Sequence of chain 1.C:
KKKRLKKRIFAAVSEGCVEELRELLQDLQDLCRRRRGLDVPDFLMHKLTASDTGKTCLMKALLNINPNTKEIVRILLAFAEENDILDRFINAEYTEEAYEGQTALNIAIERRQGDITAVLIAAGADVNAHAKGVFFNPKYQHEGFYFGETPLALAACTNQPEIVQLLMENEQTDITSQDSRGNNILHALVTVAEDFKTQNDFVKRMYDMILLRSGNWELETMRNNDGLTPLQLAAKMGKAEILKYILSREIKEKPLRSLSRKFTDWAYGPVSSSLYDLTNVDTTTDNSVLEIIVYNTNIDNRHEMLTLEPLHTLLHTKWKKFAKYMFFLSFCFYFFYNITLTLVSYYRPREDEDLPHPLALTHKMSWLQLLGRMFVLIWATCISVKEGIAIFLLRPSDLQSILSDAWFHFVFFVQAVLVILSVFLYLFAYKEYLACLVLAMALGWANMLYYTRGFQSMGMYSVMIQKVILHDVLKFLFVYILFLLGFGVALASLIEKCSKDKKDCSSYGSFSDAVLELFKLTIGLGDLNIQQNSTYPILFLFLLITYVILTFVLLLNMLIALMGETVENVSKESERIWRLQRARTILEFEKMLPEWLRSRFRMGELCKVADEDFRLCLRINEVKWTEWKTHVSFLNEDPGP

This protein binds this small molecule.
Small molecule (SMILES): NCCOB(c1ccccc1)c1ccccc1

Binding-site contacts:
Ligand atom C10 contacts residue LEU420 of chain 1.C at 4.3 Å (hydrophobic).
Ligand atom C11 contacts residue LEU420 of chain 1.C at 3.0 Å (hydrophobic).
Ligand atom C05 contacts residue TRP692 of chain 1.C at 4.4 Å (hydrophobic).
Ligand atom C06 contacts residue ILE700 of chain 1.C at 4.2 Å (hydrophobic).
Ligand atom C15 contacts residue HIS430 of chain 1.C at 2.7 Å.
Ligand atom B01 contacts residue HIS426 of chain 1.C at 3.5 Å.
Ligand atom O14 contacts residue HIS426 of chain 1.C at 3.6 Å.
Ligand atom C11 contacts residue THR421 of chain 1.C at 4.0 Å.
Ligand atom C03 contacts residue ARG693 of chain 1.C at 3.9 Å.
Ligand atom C12 contacts residue HIS426 of chain 1.C at 2.2 Å.
Ligand atom C13 contacts residue LEU420 of chain 1.C at 4.5 Å (hydrophobic).
Ligand atom N17 contacts residue HIS430 of chain 1.C at 3.4 Å (h-bond).
Ligand atom C08 contacts residue ARG693 of chain 1.C at 4.3 Å.
Ligand atom N17 contacts residue HIS426 of chain 1.C at 3.8 Å.
Ligand atom C08 contacts residue HIS426 of chain 1.C at 2.5 Å.
Ligand atom C13 contacts residue HIS426 of chain 1.C at 2.3 Å.
Ligand atom C12 contacts residue LEU420 of chain 1.C at 3.1 Å (hydrophobic).
Ligand atom C11 contacts residue HIS426 of chain 1.C at 2.6 Å.
Ligand atom C06 contacts residue ARG696 of chain 1.C at 3.0 Å.
Ligand atom C03 contacts residue ARG696 of chain 1.C at 2.4 Å.
Ligand atom C16 contacts residue HIS430 of chain 1.C at 3.4 Å.
Ligand atom O14 contacts residue HIS430 of chain 1.C at 3.5 Å (h-bond).
Ligand atom C13 contacts residue LEU429 of chain 1.C at 4.1 Å (hydrophobic).
Ligand atom C10 contacts residue ARG693 of chain 1.C at 4.3 Å.
Ligand atom B01 contacts residue ARG693 of chain 1.C at 4.3 Å.
Ligand atom C16 contacts residue HIS426 of chain 1.C at 2.8 Å.
Ligand atom C09 contacts residue ARG693 of chain 1.C at 3.6 Å.
Ligand atom C15 contacts residue HIS426 of chain 1.C at 3.8 Å.
Ligand atom C02 contacts residue ARG696 of chain 1.C at 3.5 Å.
Ligand atom C02 contacts residue ARG693 of chain 1.C at 4.2 Å.
Ligand atom C09 contacts residue HIS426 of chain 1.C at 2.3 Å.
Ligand atom C06 contacts residue ARG693 of chain 1.C at 4.5 Å.
Ligand atom C04 contacts residue ARG696 of chain 1.C at 1.1 Å.
Ligand atom C10 contacts residue HIS426 of chain 1.C at 2.4 Å.
Ligand atom C07 contacts residue ARG696 of chain 1.C at 3.8 Å.
Ligand atom C05 contacts residue ARG696 of chain 1.C at 1.7 Å.
Ligand atom C04 contacts residue TRP692 of chain 1.C at 4.2 Å (hydrophobic).